Sequence of chain 1.A:
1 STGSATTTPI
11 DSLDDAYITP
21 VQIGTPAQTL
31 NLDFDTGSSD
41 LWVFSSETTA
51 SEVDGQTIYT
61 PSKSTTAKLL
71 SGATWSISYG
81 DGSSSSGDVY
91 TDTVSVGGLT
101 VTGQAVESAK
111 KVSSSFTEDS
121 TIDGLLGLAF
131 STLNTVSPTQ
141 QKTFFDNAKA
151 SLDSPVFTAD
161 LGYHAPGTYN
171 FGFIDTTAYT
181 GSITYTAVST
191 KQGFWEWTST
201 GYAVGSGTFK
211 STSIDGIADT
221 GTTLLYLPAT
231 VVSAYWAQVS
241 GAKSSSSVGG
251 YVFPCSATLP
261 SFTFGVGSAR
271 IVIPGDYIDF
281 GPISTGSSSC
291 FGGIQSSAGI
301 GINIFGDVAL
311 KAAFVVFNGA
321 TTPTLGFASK

Binding-site contacts:
Ligand atom C5 contacts residue THR223 of chain 1.A at 4.3 Å.
Ligand atom C7 contacts residue ALA16 of chain 1.A at 4.1 Å (hydrophobic).
Ligand atom C6 contacts residue ASP15 of chain 1.A at 3.5 Å.
Ligand atom C9 contacts residue ASP81 of chain 1.A at 4.5 Å.
Ligand atom N2 contacts residue ASP119 of chain 1.A at 2.9 Å (salt-bridge).
Ligand atom C8 contacts residue ALA16 of chain 1.A at 4.1 Å (hydrophobic).
Ligand atom N3 contacts residue ASP15 of chain 1.A at 3.8 Å.
Ligand atom N2 contacts residue ALA16 of chain 1.A at 3.8 Å.
Ligand atom C5 contacts residue LEU224 of chain 1.A at 4.0 Å (hydrophobic).
Ligand atom C6 contacts residue THR223 of chain 1.A at 3.5 Å.
Ligand atom N1 contacts residue ASP119 of chain 1.A at 4.0 Å.
Ligand atom F1 contacts residue TYR226 of chain 1.A at 3.4 Å.
Ligand atom C2 contacts residue ASP15 of chain 1.A at 3.0 Å.
Ligand atom F contacts residue PHE291 of chain 1.A at 3.4 Å.
Ligand atom C1 contacts residue THR223 of chain 1.A at 4.2 Å.
Ligand atom N1 contacts residue ASP15 of chain 1.A at 3.7 Å.
Ligand atom C4 contacts residue THR223 of chain 1.A at 3.8 Å.
Ligand atom F1 contacts residue LEU224 of chain 1.A at 3.4 Å.
Ligand atom N2 contacts residue ILE122 of chain 1.A at 3.6 Å.
Ligand atom C10 contacts residue THR223 of chain 1.A at 3.2 Å.
Ligand atom N3 contacts residue THR223 of chain 1.A at 3.9 Å.
Ligand atom C7 contacts residue ASP15 of chain 1.A at 3.8 Å.
Ligand atom C8 contacts residue ASP33 of chain 1.A at 3.9 Å.
Ligand atom C8 contacts residue ILE122 of chain 1.A at 3.7 Å (hydrophobic).
Ligand atom C3 contacts residue THR223 of chain 1.A at 3.5 Å.
Ligand atom C1 contacts residue ASP15 of chain 1.A at 3.2 Å.
Ligand atom C10 contacts residue ASP15 of chain 1.A at 3.7 Å.
Ligand atom C2 contacts residue THR223 of chain 1.A at 4.0 Å.
Ligand atom F contacts residue LEU224 of chain 1.A at 3.1 Å.
Ligand atom N1 contacts residue ILE10 of chain 1.A at 4.5 Å.
Ligand atom N contacts residue THR223 of chain 1.A at 4.4 Å.
Ligand atom C9 contacts residue ASP33 of chain 1.A at 4.5 Å.
Ligand atom N3 contacts residue ALA16 of chain 1.A at 4.5 Å.
Ligand atom C7 contacts residue ASP119 of chain 1.A at 3.7 Å.
Ligand atom C8 contacts residue ASP119 of chain 1.A at 3.8 Å.
Ligand atom C contacts residue LEU224 of chain 1.A at 3.9 Å (hydrophobic).
Ligand atom N contacts residue ASP15 of chain 1.A at 3.6 Å (salt-bridge).
Ligand atom C3 contacts residue ASP15 of chain 1.A at 4.0 Å.
Ligand atom C1 contacts residue PHE280 of chain 1.A at 4.2 Å (hydrophobic).

The protein below binds the small molecule below.
Small molecule (SMILES): Fc1ccc(-c2cn3ccnc3nn2)cc1F